Sequence of chain 1.E:
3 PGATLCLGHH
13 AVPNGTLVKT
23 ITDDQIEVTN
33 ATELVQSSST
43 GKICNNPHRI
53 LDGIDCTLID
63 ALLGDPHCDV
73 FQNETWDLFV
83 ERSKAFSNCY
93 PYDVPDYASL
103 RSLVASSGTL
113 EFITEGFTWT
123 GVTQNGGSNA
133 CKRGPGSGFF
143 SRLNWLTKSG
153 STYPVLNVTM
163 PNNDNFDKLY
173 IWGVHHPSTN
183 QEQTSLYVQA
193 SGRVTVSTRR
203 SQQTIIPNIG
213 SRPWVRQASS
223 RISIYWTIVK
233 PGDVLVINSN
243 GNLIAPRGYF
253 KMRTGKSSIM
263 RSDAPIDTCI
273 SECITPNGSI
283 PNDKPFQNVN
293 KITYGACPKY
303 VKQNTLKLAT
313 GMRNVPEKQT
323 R

This protein binds this small molecule.
Small molecule (SMILES): CC(=O)N[C@H]1[C@H](O[C@H]2[C@H](O)[C@@H](NC(C)=O)CO[C@@H]2CO)O[C@H](CO)[C@@H](O)[C@@H]1O

Sequence of chain 1.F:
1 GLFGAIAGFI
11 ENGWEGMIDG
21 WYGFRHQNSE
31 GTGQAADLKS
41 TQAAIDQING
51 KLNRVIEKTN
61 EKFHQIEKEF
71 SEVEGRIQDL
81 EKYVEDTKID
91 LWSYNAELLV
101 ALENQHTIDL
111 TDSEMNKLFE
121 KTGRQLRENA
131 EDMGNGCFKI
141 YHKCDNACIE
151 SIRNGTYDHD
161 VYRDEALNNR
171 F

Binding-site contacts:
Ligand atom C8 contacts residue GLU69 of chain 1.F at 3.6 Å.
Ligand atom C5 contacts residue ASN279 of chain 1.E at 3.7 Å.
Ligand atom C1 contacts residue ASN292 of chain 1.E at 4.0 Å.
Ligand atom N2 contacts residue VAL291 of chain 1.E at 3.6 Å (h-bond).
Ligand atom C6 contacts residue GLU69 of chain 1.F at 4.4 Å.
Ligand atom C6 contacts residue ASN292 of chain 1.E at 4.0 Å.
Ligand atom C8 contacts residue SER39 of chain 1.E at 3.4 Å.
Ligand atom C5 contacts residue ASN292 of chain 1.E at 3.9 Å.
Ligand atom C3 contacts residue ASN279 of chain 1.E at 3.8 Å.
Ligand atom C2 contacts residue VAL291 of chain 1.E at 3.9 Å (hydrophobic).
Ligand atom C8 contacts residue VAL291 of chain 1.E at 4.3 Å (hydrophobic).
Ligand atom C8 contacts residue LYS293 of chain 1.E at 3.9 Å.
Ligand atom C4 contacts residue ASN279 of chain 1.E at 4.2 Å.
Ligand atom C7 contacts residue VAL291 of chain 1.E at 4.4 Å (hydrophobic).
Ligand atom N2 contacts residue ASN279 of chain 1.E at 3.0 Å (h-bond).
Ligand atom O5 contacts residue VAL291 of chain 1.E at 4.5 Å.
Ligand atom C1 contacts residue VAL291 of chain 1.E at 3.5 Å (hydrophobic).
Ligand atom O7 contacts residue ASN279 of chain 1.E at 3.1 Å (h-bond).
Ligand atom C1 contacts residue ASN279 of chain 1.E at 1.4 Å.
Ligand atom C2 contacts residue ASN279 of chain 1.E at 2.5 Å.
Ligand atom O5 contacts residue ASN279 of chain 1.E at 2.4 Å (h-bond).
Ligand atom O5 contacts residue ASN292 of chain 1.E at 3.7 Å.
Ligand atom C3 contacts residue VAL291 of chain 1.E at 4.1 Å (hydrophobic).
Ligand atom C7 contacts residue ASN279 of chain 1.E at 3.3 Å.